Binding-site contacts:
Ligand atom O7 contacts residue ASN350 of chain 1.A at 3.6 Å.
Ligand atom C3 contacts residue GLY345 of chain 1.A at 4.4 Å.
Ligand atom C5 contacts residue ASN350 of chain 1.A at 4.1 Å.
Ligand atom C5 contacts residue GLY345 of chain 1.A at 4.4 Å.
Ligand atom C5 contacts residue ASN350 of chain 1.A at 3.7 Å.
Ligand atom O5 contacts residue SER347 of chain 1.A at 4.0 Å.
Ligand atom O5 contacts residue ASN350 of chain 1.A at 2.4 Å (h-bond).
Ligand atom C6 contacts residue SER347 of chain 1.A at 3.9 Å.
Ligand atom C7 contacts residue ASN350 of chain 1.A at 3.8 Å.
Ligand atom C4 contacts residue ASN350 of chain 1.A at 4.3 Å.
Ligand atom C2 contacts residue ASN350 of chain 1.A at 2.5 Å.
Ligand atom C1 contacts residue SER347 of chain 1.A at 4.2 Å.
Ligand atom O5 contacts residue SER347 of chain 1.A at 3.4 Å.
Ligand atom C5 contacts residue SER347 of chain 1.A at 4.0 Å.
Ligand atom O4 contacts residue GLY345 of chain 1.A at 4.0 Å.
Ligand atom C3 contacts residue ASN350 of chain 1.A at 3.9 Å.
Ligand atom C1 contacts residue ASN350 of chain 1.A at 1.5 Å.
Ligand atom C6 contacts residue ASP349 of chain 1.A at 4.5 Å.
Ligand atom C1 contacts residue GLY345 of chain 1.A at 4.4 Å.
Ligand atom N2 contacts residue ASN350 of chain 1.A at 3.0 Å (h-bond).
Ligand atom C6 contacts residue ASN350 of chain 1.A at 4.3 Å.

The small molecule below binds the protein below.
Small molecule (SMILES): CC(=O)N[C@H]1CO[C@H](CO[C@@H]2O[C@@H](C)[C@@H](O)[C@@H](O)[C@@H]2O)[C@@H](O)[C@@H]1O

Sequence of chain 1.A:
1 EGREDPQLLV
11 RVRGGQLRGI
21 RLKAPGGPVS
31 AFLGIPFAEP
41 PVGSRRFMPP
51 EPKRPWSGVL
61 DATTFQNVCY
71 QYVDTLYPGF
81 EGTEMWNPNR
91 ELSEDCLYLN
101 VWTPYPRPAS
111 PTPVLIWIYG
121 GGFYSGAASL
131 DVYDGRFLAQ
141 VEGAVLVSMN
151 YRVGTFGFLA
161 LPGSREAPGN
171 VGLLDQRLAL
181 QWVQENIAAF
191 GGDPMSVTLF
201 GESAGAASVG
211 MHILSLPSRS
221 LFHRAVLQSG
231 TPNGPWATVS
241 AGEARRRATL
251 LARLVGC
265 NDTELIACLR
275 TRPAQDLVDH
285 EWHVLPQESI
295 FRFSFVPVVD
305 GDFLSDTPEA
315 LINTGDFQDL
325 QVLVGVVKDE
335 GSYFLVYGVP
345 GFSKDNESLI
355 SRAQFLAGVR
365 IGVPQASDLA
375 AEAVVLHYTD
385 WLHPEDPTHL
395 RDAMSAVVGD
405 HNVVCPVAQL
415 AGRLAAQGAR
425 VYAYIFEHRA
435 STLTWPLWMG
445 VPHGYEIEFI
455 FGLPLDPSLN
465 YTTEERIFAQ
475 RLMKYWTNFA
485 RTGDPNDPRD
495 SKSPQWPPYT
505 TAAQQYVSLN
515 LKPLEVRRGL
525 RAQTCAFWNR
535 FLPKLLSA